Binding-site contacts:
Ligand atom CAM contacts residue MET51 of chain 1.C at 3.7 Å (hydrophobic).
Ligand atom CB contacts residue GLN61 of chain 1.C at 3.5 Å.
Ligand atom O contacts residue GLN61 of chain 1.C at 3.5 Å.
Ligand atom CD2 contacts residue MET51 of chain 1.C at 3.5 Å (hydrophobic).
Ligand atom NE1 contacts residue GLY47 of chain 1.C at 3.5 Å (h-bond).
Ligand atom C contacts residue GLN13 of chain 1.C at 3.5 Å.
Ligand atom O contacts residue GLN13 of chain 1.C at 3.0 Å (h-bond).
Ligand atom CD2 contacts residue HIS62 of chain 1.C at 3.7 Å.
Ligand atom NE1 contacts residue LEU43 of chain 1.C at 2.8 Å (h-bond).
Ligand atom CD1 contacts residue GLN61 of chain 1.C at 3.4 Å.
Ligand atom C contacts residue TYR89 of chain 1.C at 3.5 Å (hydrophobic).
Ligand atom CA contacts residue GLN61 of chain 1.C at 3.3 Å.
Ligand atom CB contacts residue GLN13 of chain 1.C at 3.0 Å.
Ligand atom CAK contacts residue MET51 of chain 1.C at 3.6 Å (hydrophobic).
Ligand atom CZ2 contacts residue LEU43 of chain 1.C at 3.6 Å (hydrophobic).
Ligand atom CD2 contacts residue HIS85 of chain 1.C at 3.4 Å.
Ligand atom CE1 contacts residue ILE50 of chain 1.C at 3.8 Å (hydrophobic).
Ligand atom CB contacts residue TYR56 of chain 1.C at 3.7 Å (hydrophobic).
Ligand atom CA contacts residue GLN13 of chain 1.C at 3.2 Å.
Ligand atom CD1 contacts residue GLY47 of chain 1.C at 3.8 Å.
Ligand atom O contacts residue VAL82 of chain 1.C at 3.6 Å.
Ligand atom CAO contacts residue MET51 of chain 1.C at 3.7 Å (hydrophobic).
Ligand atom CD1 contacts residue LEU43 of chain 1.C at 3.7 Å (hydrophobic).
Ligand atom CAI contacts residue PHE44 of chain 1.C at 3.5 Å (hydrophobic).
Ligand atom CD1 contacts residue LEU43 of chain 1.C at 3.6 Å (hydrophobic).
Ligand atom N contacts residue TYR89 of chain 1.C at 3.8 Å.
Ligand atom CE2 contacts residue ILE50 of chain 1.C at 3.7 Å (hydrophobic).
Ligand atom CE2 contacts residue MET51 of chain 1.C at 3.8 Å (hydrophobic).
Ligand atom O contacts residue HIS85 of chain 1.C at 3.4 Å.
Ligand atom CZ contacts residue ILE50 of chain 1.C at 3.4 Å (hydrophobic).
Ligand atom CA contacts residue GLN61 of chain 1.C at 3.6 Å.
Ligand atom C contacts residue GLN61 of chain 1.C at 3.5 Å.
Ligand atom CE1 contacts residue VAL82 of chain 1.C at 3.7 Å (hydrophobic).
Ligand atom CD2 contacts residue TYR89 of chain 1.C at 3.7 Å (hydrophobic).
Ligand atom O contacts residue TYR89 of chain 1.C at 3.1 Å (h-bond).
Ligand atom C contacts residue VAL82 of chain 1.C at 3.7 Å (hydrophobic).
Ligand atom CE2 contacts residue HIS62 of chain 1.C at 3.6 Å.
Ligand atom CB contacts residue VAL82 of chain 1.C at 3.8 Å (hydrophobic).
Ligand atom CE3 contacts residue VAL82 of chain 1.C at 3.7 Å (hydrophobic).
Ligand atom N contacts residue GLN61 of chain 1.C at 2.9 Å (h-bond).

The small molecule below binds the protein below.
Small molecule (SMILES): CC(=O)N[C@H](C(=O)N[C@@H](CO)C(=O)N[C@@H](Cc1ccccc1)C(=O)N[C@]1(C)CCC/C=C\CCC[C@](C)(C(=O)N[C@@H](CC(C)C)C(=O)N[C@@H](CC(C)C)C(=O)N2CCC[C@H]2C=O)NC(=O)[C@H](CC2=c3ccccc3=NC2)NC(=O)[C@H](Cc2ccc(O)cc2)NC(=O)[C@H](CCC(=O)O)NC1=O)[C@@H](C)O

Sequence of chain 1.C:
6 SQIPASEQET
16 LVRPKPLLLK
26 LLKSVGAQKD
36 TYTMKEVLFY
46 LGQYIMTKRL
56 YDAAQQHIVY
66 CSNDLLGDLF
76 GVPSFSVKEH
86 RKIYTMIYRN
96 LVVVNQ